Sequence of chain 1.A:
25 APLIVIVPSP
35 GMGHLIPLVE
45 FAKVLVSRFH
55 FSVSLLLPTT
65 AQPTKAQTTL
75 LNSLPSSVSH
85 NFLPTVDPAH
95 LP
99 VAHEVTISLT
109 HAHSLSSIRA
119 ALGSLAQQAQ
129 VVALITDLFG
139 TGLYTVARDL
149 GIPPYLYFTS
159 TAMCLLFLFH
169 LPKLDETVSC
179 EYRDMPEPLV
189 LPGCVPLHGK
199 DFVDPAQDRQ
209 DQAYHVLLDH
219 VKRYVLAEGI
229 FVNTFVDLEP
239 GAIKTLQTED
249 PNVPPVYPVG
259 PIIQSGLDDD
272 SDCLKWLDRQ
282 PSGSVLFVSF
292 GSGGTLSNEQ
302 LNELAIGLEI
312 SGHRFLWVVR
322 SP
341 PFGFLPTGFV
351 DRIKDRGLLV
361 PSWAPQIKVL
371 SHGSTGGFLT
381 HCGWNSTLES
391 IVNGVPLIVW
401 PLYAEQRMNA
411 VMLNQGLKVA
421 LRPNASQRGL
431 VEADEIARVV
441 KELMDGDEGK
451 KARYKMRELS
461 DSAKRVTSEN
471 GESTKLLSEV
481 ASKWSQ

The small molecule below binds the protein below.
Small molecule (SMILES): O=c1ccn([C@@H]2O[C@H](CO[P](=O)(O)O[P](=O)(O)O[C@H]3O[C@H](CO)[C@@H](O)[C@H](O)[C@H]3F)[C@@H](O)[C@H]2O)c(=O)[nH]1

Binding-site contacts:
Ligand atom O4 contacts residue TRP384 of chain 1.A at 2.7 Å (h-bond).
Ligand atom C6' contacts residue ALA364 of chain 1.A at 3.7 Å (hydrophobic).
Ligand atom O2' contacts residue ILE367 of chain 1.A at 3.4 Å.
Ligand atom C8' contacts residue GLN366 of chain 1.A at 3.6 Å.
Ligand atom O1A contacts residue SER386 of chain 1.A at 3.6 Å.
Ligand atom C4 contacts residue GLU405 of chain 1.A at 3.4 Å.
Ligand atom O7' contacts residue ALA364 of chain 1.A at 3.3 Å (h-bond).
Ligand atom O1A contacts residue GLY383 of chain 1.A at 3.5 Å.
Ligand atom O2A contacts residue SER386 of chain 1.A at 2.6 Å (h-bond).
Ligand atom O3 contacts residue GLU405 of chain 1.A at 3.3 Å (salt-bridge).
Ligand atom F1 contacts residue TYR403 of chain 1.A at 3.2 Å.
Ligand atom O1B contacts residue TYR403 of chain 1.A at 3.5 Å (h-bond).
Ligand atom O2' contacts residue GLN366 of chain 1.A at 3.3 Å.
Ligand atom C2' contacts residue GLU389 of chain 1.A at 3.4 Å.
Ligand atom C2' contacts residue GLN366 of chain 1.A at 3.4 Å.
Ligand atom O6' contacts residue TRP363 of chain 1.A at 3.7 Å.
Ligand atom O1A contacts residue TRP384 of chain 1.A at 3.7 Å.
Ligand atom F1 contacts residue GLN406 of chain 1.A at 3.7 Å.
Ligand atom N3 contacts residue TRP363 of chain 1.A at 3.3 Å (h-bond).
Ligand atom O1A contacts residue ASN385 of chain 1.A at 3.1 Å (h-bond).
Ligand atom O6' contacts residue ALA364 of chain 1.A at 3.6 Å.
Ligand atom C9' contacts residue GLN366 of chain 1.A at 3.5 Å.
Ligand atom C3 contacts residue GLY383 of chain 1.A at 3.5 Å.
Ligand atom O2' contacts residue GLU389 of chain 1.A at 2.7 Å (salt-bridge).
Ligand atom O3 contacts residue GLN406 of chain 1.A at 2.8 Å (h-bond).
Ligand atom C6 contacts residue THR157 of chain 1.A at 3.3 Å.
Ligand atom O3' contacts residue GLU389 of chain 1.A at 2.8 Å (salt-bridge).
Ligand atom O4 contacts residue GLY383 of chain 1.A at 3.6 Å.
Ligand atom O4 contacts residue GLU405 of chain 1.A at 2.5 Å (salt-bridge).
Ligand atom O3 contacts residue GLY383 of chain 1.A at 3.6 Å.
Ligand atom O2B contacts residue GLY37 of chain 1.A at 3.7 Å.
Ligand atom C6' contacts residue TRP363 of chain 1.A at 3.6 Å (hydrophobic).
Ligand atom O2A contacts residue HIS381 of chain 1.A at 3.1 Å.
Ligand atom C6' contacts residue GLN366 of chain 1.A at 3.7 Å.
Ligand atom O6 contacts residue ASN385 of chain 1.A at 3.2 Å (h-bond).
Ligand atom C3' contacts residue GLU389 of chain 1.A at 3.2 Å.
Ligand atom N3 contacts residue ALA364 of chain 1.A at 2.9 Å (h-bond).
Ligand atom O5' contacts residue ASN385 of chain 1.A at 3.7 Å.
Ligand atom O6 contacts residue THR157 of chain 1.A at 3.0 Å (h-bond).
Ligand atom O3' contacts residue GLN262 of chain 1.A at 2.6 Å (h-bond).